Binding-site contacts:
Ligand atom C2 contacts residue ASN1134 of chain 1.B at 2.4 Å.
Ligand atom C1 contacts residue ASN1134 of chain 1.B at 1.4 Å.
Ligand atom O7 contacts residue ASN1134 of chain 1.B at 3.9 Å.
Ligand atom C4 contacts residue ASN1134 of chain 1.B at 4.2 Å.
Ligand atom N2 contacts residue ASN1134 of chain 1.B at 2.9 Å (h-bond).
Ligand atom O5 contacts residue ASN1134 of chain 1.B at 2.4 Å (h-bond).
Ligand atom C7 contacts residue ASN1134 of chain 1.B at 3.6 Å.
Ligand atom C5 contacts residue ASN1134 of chain 1.B at 3.6 Å.
Ligand atom C3 contacts residue ASN1134 of chain 1.B at 3.8 Å.

Sequence of chain 1.B:
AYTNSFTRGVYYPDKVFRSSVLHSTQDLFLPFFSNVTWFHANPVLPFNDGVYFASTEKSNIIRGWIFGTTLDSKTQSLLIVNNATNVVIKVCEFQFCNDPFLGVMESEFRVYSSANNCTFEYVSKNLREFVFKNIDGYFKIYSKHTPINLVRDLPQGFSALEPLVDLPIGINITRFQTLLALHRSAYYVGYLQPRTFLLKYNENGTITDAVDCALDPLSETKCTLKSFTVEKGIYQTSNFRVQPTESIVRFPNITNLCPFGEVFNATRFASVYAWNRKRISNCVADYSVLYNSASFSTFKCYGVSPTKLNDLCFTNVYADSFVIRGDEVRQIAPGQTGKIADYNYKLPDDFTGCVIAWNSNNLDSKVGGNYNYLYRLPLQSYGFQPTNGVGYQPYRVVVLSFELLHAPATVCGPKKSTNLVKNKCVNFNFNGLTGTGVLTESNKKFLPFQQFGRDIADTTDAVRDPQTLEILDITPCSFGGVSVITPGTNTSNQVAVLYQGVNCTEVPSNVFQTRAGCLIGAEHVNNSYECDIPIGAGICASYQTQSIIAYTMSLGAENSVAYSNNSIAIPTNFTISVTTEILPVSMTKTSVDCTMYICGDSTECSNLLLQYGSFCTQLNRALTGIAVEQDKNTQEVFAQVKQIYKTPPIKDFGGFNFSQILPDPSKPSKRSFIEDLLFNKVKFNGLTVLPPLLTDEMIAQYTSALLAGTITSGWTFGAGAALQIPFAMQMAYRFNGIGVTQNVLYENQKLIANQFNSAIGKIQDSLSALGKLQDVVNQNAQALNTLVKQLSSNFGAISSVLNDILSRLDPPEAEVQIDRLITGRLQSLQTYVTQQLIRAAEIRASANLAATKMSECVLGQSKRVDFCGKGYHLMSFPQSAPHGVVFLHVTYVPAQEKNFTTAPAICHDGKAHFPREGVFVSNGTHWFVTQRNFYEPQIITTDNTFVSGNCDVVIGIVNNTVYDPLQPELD

The small molecule below binds the protein below.
Small molecule (SMILES): CC(=O)N[C@H]1[C@H](O[C@H]2[C@H](O)[C@@H](NC(C)=O)CO[C@@H]2CO)O[C@H](CO)[C@@H](O)[C@@H]1O